The protein below binds the small molecule below.
Small molecule (SMILES): Ic1cn[nH]c1

Sequence of chain 1.B:
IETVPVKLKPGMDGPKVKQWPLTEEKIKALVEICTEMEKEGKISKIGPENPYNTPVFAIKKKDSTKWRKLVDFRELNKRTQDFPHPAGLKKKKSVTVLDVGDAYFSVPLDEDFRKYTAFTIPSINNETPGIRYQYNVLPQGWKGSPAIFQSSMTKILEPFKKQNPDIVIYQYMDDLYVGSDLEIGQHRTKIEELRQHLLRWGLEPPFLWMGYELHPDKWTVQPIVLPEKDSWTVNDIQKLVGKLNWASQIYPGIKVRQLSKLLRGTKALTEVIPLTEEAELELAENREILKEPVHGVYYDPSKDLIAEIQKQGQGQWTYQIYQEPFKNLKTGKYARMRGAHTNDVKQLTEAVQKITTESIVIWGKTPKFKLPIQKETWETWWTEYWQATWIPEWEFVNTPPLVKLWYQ

Binding-site contacts:
Ligand atom I4 contacts residue GLY152 of chain 1.B at 4.1 Å.
Ligand atom N2 contacts residue LEU74 of chain 1.B at 4.0 Å.
Ligand atom C3 contacts residue TRP410 of chain 1.B at 3.8 Å (hydrophobic).
Ligand atom N1 contacts residue ILE411 of chain 1.B at 4.0 Å.
Ligand atom I4 contacts residue ILE411 of chain 1.B at 3.9 Å.
Ligand atom C5 contacts residue ASP76 of chain 1.B at 4.4 Å.
Ligand atom C3 contacts residue LEU74 of chain 1.B at 4.5 Å (hydrophobic).
Ligand atom C5 contacts residue GLY152 of chain 1.B at 3.8 Å.
Ligand atom N2 contacts residue THR409 of chain 1.B at 4.0 Å.
Ligand atom C5 contacts residue PHE77 of chain 1.B at 3.8 Å (hydrophobic).
Ligand atom N2 contacts residue ILE411 of chain 1.B at 4.2 Å.
Ligand atom C4 contacts residue GLY152 of chain 1.B at 3.5 Å.
Ligand atom C3 contacts residue THR409 of chain 1.B at 3.4 Å.
Ligand atom I4 contacts residue TRP410 of chain 1.B at 3.7 Å.
Ligand atom C5 contacts residue ILE411 of chain 1.B at 4.2 Å (hydrophobic).
Ligand atom I4 contacts residue MET184 of chain 1.B at 3.9 Å.
Ligand atom N2 contacts residue ASP76 of chain 1.B at 4.1 Å.
Ligand atom N1 contacts residue ASP76 of chain 1.B at 3.5 Å.
Ligand atom C3 contacts residue GLY152 of chain 1.B at 3.5 Å.
Ligand atom N1 contacts residue ARG78 of chain 1.B at 4.0 Å.
Ligand atom N1 contacts residue PHE77 of chain 1.B at 2.9 Å (h-bond).
Ligand atom C4 contacts residue TRP410 of chain 1.B at 4.0 Å (hydrophobic).
Ligand atom N1 contacts residue VAL75 of chain 1.B at 3.0 Å (h-bond).
Ligand atom N2 contacts residue PHE77 of chain 1.B at 3.8 Å.
Ligand atom C3 contacts residue ILE411 of chain 1.B at 4.1 Å (hydrophobic).
Ligand atom C3 contacts residue VAL75 of chain 1.B at 3.9 Å (hydrophobic).
Ligand atom C5 contacts residue VAL75 of chain 1.B at 4.4 Å (hydrophobic).
Ligand atom N2 contacts residue GLY152 of chain 1.B at 4.0 Å.
Ligand atom C4 contacts residue THR409 of chain 1.B at 4.5 Å.
Ligand atom C4 contacts residue ASN81 of chain 1.B at 4.3 Å.
Ligand atom N2 contacts residue VAL75 of chain 1.B at 2.6 Å (h-bond).
Ligand atom I4 contacts residue ASN81 of chain 1.B at 4.3 Å.
Ligand atom C5 contacts residue ARG78 of chain 1.B at 3.9 Å.
Ligand atom C4 contacts residue ILE411 of chain 1.B at 3.8 Å (hydrophobic).
Ligand atom C5 contacts residue ASN81 of chain 1.B at 4.0 Å.
Ligand atom N1 contacts residue GLY152 of chain 1.B at 4.1 Å.